Binding-site contacts:
Ligand atom C1 contacts residue LEU332 of chain 1.B at 4.0 Å (hydrophobic).
Ligand atom C1 contacts residue PHE260 of chain 1.B at 3.8 Å (hydrophobic).
Ligand atom C7 contacts residue ARG333 of chain 1.B at 3.8 Å.
Ligand atom C4 contacts residue PHE263 of chain 1.B at 3.9 Å (hydrophobic).
Ligand atom C7 contacts residue HEM1 of chain 1.H at 3.7 Å.
Ligand atom O1 contacts residue HIS336 of chain 1.B at 3.2 Å.
Ligand atom C6 contacts residue LEU329 of chain 1.B at 3.7 Å (hydrophobic).
Ligand atom C3 contacts residue PHE260 of chain 1.B at 3.5 Å (hydrophobic).
Ligand atom N1 contacts residue ARG333 of chain 1.B at 3.9 Å.
Ligand atom C4 contacts residue LEU332 of chain 1.B at 3.8 Å (hydrophobic).
Ligand atom C4 contacts residue PHE260 of chain 1.B at 3.4 Å (hydrophobic).
Ligand atom N1 contacts residue LEU329 of chain 1.B at 3.5 Å.
Ligand atom C8 contacts residue HEM1 of chain 1.H at 3.8 Å.
Ligand atom C8 contacts residue LEU332 of chain 1.B at 4.2 Å (hydrophobic).
Ligand atom C10 contacts residue HEM1 of chain 1.H at 3.5 Å.
Ligand atom C2 contacts residue LEU332 of chain 1.B at 3.6 Å (hydrophobic).
Ligand atom O1 contacts residue ARG333 of chain 1.B at 4.3 Å.
Ligand atom C10 contacts residue ARG333 of chain 1.B at 3.6 Å.
Ligand atom C2 contacts residue VAL160 of chain 1.B at 4.3 Å (hydrophobic).
Ligand atom C3 contacts residue ALA200 of chain 1.B at 4.2 Å (hydrophobic).
Ligand atom C4 contacts residue LEU197 of chain 1.B at 3.6 Å (hydrophobic).
Ligand atom C3 contacts residue ALA164 of chain 1.B at 4.1 Å (hydrophobic).
Ligand atom C5 contacts residue PHE263 of chain 1.B at 3.6 Å (hydrophobic).
Ligand atom C5 contacts residue LEU332 of chain 1.B at 4.1 Å (hydrophobic).
Ligand atom C2 contacts residue PHE260 of chain 1.B at 3.7 Å (hydrophobic).
Ligand atom C5 contacts residue LEU329 of chain 1.B at 3.7 Å (hydrophobic).
Ligand atom N1 contacts residue PHE260 of chain 1.B at 3.7 Å.
Ligand atom C10 contacts residue HIS336 of chain 1.B at 3.7 Å.
Ligand atom C6 contacts residue LEU332 of chain 1.B at 4.2 Å (hydrophobic).
Ligand atom C10 contacts residue LEU332 of chain 1.B at 3.8 Å (hydrophobic).
Ligand atom C4 contacts residue ALA164 of chain 1.B at 3.7 Å (hydrophobic).
Ligand atom C7 contacts residue PHE260 of chain 1.B at 4.2 Å (hydrophobic).
Ligand atom C3 contacts residue VAL160 of chain 1.B at 4.1 Å (hydrophobic).
Ligand atom O1 contacts residue HEM1 of chain 1.H at 2.8 Å (h-bond).
Ligand atom C5 contacts residue PHE260 of chain 1.B at 3.5 Å (hydrophobic).
Ligand atom C6 contacts residue PHE260 of chain 1.B at 3.7 Å (hydrophobic).
Ligand atom C9 contacts residue HEM1 of chain 1.H at 3.5 Å.
Ligand atom C9 contacts residue LEU332 of chain 1.B at 4.3 Å (hydrophobic).
Ligand atom C5 contacts residue LEU197 of chain 1.B at 3.7 Å (hydrophobic).
Ligand atom C3 contacts residue LEU332 of chain 1.B at 3.6 Å (hydrophobic).

This small molecule binds to this protein.
Small molecule (SMILES): OCCc1c[nH]c2ccccc12

Sequence of chain 1.B:
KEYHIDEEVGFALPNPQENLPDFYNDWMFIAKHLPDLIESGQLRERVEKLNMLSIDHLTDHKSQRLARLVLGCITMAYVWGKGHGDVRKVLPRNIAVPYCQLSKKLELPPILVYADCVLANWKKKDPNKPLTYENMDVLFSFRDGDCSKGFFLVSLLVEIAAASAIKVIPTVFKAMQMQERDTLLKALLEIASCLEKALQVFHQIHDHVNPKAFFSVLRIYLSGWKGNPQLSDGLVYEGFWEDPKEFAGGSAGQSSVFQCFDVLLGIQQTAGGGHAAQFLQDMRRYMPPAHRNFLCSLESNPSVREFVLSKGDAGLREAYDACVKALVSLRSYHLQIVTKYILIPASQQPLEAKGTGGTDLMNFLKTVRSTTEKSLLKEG